Sequence of chain 2.B:
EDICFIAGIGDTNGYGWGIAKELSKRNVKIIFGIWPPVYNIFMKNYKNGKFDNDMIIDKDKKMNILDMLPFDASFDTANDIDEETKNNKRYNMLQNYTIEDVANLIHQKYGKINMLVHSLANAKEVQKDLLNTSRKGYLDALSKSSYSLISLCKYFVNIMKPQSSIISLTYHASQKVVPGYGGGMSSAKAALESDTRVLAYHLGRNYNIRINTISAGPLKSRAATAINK

This small molecule binds to this protein.
Small molecule (SMILES): Oc1ccc2cc(Oc3ccc(Cl)cc3O)ccc2c1

Sequence of chain 2.D:
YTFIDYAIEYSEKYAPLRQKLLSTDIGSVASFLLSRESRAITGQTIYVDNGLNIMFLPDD

Binding-site contacts:
Ligand atom CL1 contacts residue TYR171 of chain 2.B at 3.5 Å.
Ligand atom C16 contacts residue ALA223 of chain 2.B at 3.5 Å (hydrophobic).
Ligand atom C10 contacts residue ALA121 of chain 2.B at 3.5 Å (hydrophobic).
Ligand atom C16 contacts residue ALA121 of chain 2.B at 3.3 Å (hydrophobic).
Ligand atom C8 contacts residue ALA123 of chain 2.B at 3.8 Å (hydrophobic).
Ligand atom C1 contacts residue TYR171 of chain 2.B at 3.8 Å (hydrophobic).
Ligand atom O3 contacts residue ASN122 of chain 2.B at 2.9 Å (h-bond).
Ligand atom O2 contacts residue NAD1 of chain 2.G at 3.4 Å.
Ligand atom C8 contacts residue VAL126 of chain 2.B at 3.7 Å (hydrophobic).
Ligand atom C5 contacts residue NAD1 of chain 2.G at 3.3 Å.
Ligand atom O1 contacts residue MET185 of chain 2.B at 3.9 Å.
Ligand atom C10 contacts residue ASN122 of chain 2.B at 3.6 Å.
Ligand atom C15 contacts residue ALA223 of chain 2.B at 3.5 Å (hydrophobic).
Ligand atom C9 contacts residue ALA123 of chain 2.B at 3.4 Å (hydrophobic).
Ligand atom C15 contacts residue ALA121 of chain 2.B at 3.6 Å (hydrophobic).
Ligand atom C6 contacts residue ILE227 of chain 2.B at 4.0 Å (hydrophobic).
Ligand atom O1 contacts residue NAD1 of chain 2.G at 2.6 Å (h-bond).
Ligand atom C4 contacts residue ILE227 of chain 2.B at 3.8 Å (hydrophobic).
Ligand atom O3 contacts residue ALA123 of chain 2.B at 3.0 Å (h-bond).
Ligand atom CL1 contacts residue PHE3 of chain 2.D at 3.5 Å.
Ligand atom C5 contacts residue ILE227 of chain 2.B at 3.5 Å (hydrophobic).
Ligand atom C6 contacts residue TYR181 of chain 2.B at 4.0 Å (hydrophobic).
Ligand atom C1 contacts residue TYR181 of chain 2.B at 3.3 Å (hydrophobic).
Ligand atom C5 contacts residue ILE4 of chain 2.D at 4.0 Å (hydrophobic).
Ligand atom C3 contacts residue NAD1 of chain 2.G at 3.6 Å.
Ligand atom C9 contacts residue ASN122 of chain 2.B at 3.8 Å.
Ligand atom C4 contacts residue ALA224 of chain 2.B at 3.8 Å (hydrophobic).
Ligand atom C4 contacts residue NAD1 of chain 2.G at 3.5 Å.
Ligand atom C14 contacts residue ALA223 of chain 2.B at 4.0 Å (hydrophobic).
Ligand atom C6 contacts residue NAD1 of chain 2.G at 3.7 Å.
Ligand atom C10 contacts residue ALA123 of chain 2.B at 4.0 Å (hydrophobic).
Ligand atom C2 contacts residue NAD1 of chain 2.G at 3.6 Å.
Ligand atom C11 contacts residue ALA223 of chain 2.B at 3.9 Å (hydrophobic).
Ligand atom O1 contacts residue TYR181 of chain 2.B at 2.5 Å (h-bond).
Ligand atom C5 contacts residue ALA224 of chain 2.B at 4.0 Å (hydrophobic).
Ligand atom C1 contacts residue NAD1 of chain 2.G at 3.6 Å.
Ligand atom C7 contacts residue VAL126 of chain 2.B at 3.8 Å (hydrophobic).
Ligand atom C2 contacts residue TYR181 of chain 2.B at 3.4 Å (hydrophobic).
Ligand atom C15 contacts residue NAD1 of chain 2.G at 3.8 Å.
Ligand atom C11 contacts residue ALA121 of chain 2.B at 3.8 Å (hydrophobic).